This protein binds this small molecule.
Small molecule (SMILES): CC(=O)N[C@H]1[C@H](O[C@H]2[C@H](O)[C@@H](NC(C)=O)CO[C@@H]2CO)O[C@H](CO)[C@@H](O[C@@H]2O[C@H](CO[C@H]3O[C@H](CO)[C@@H](O)[C@H](O)[C@@H]3O)[C@@H](O)[C@H](O[C@H]3O[C@H](CO)[C@@H](O)[C@H](O)[C@@H]3O)[C@@H]2O)[C@@H]1O

Binding-site contacts:
Ligand atom O7 contacts residue ASN345 of chain 2.C at 4.1 Å.
Ligand atom C3 contacts residue ASN231 of chain 2.C at 3.8 Å.
Ligand atom O6 contacts residue GLY347 of chain 2.C at 3.8 Å.
Ligand atom C4 contacts residue VAL413 of chain 2.C at 4.1 Å (hydrophobic).
Ligand atom O6 contacts residue NAG1 of chain 2.J at 3.5 Å.
Ligand atom O4 contacts residue VAL413 of chain 2.C at 4.0 Å.
Ligand atom C1 contacts residue ASN231 of chain 2.C at 1.4 Å.
Ligand atom O5 contacts residue SER414 of chain 2.C at 4.1 Å.
Ligand atom C7 contacts residue ASN231 of chain 2.C at 3.8 Å.
Ligand atom C7 contacts residue ASN345 of chain 2.C at 3.9 Å.
Ligand atom O6 contacts residue LYS221 of chain 2.C at 4.0 Å.
Ligand atom C7 contacts residue PRO181 of chain 2.C at 4.1 Å (hydrophobic).
Ligand atom O3 contacts residue GLU180 of chain 2.C at 3.9 Å.
Ligand atom C2 contacts residue SER414 of chain 2.C at 3.4 Å.
Ligand atom C1 contacts residue GLU180 of chain 2.C at 3.5 Å.
Ligand atom C6 contacts residue GLY347 of chain 2.C at 4.0 Å.
Ligand atom C5 contacts residue ASN231 of chain 2.C at 3.6 Å.
Ligand atom O2 contacts residue LYS35 of chain 2.C at 3.2 Å (salt-bridge).
Ligand atom C8 contacts residue VAL223 of chain 2.C at 3.7 Å (hydrophobic).
Ligand atom O5 contacts residue NAG1 of chain 2.J at 3.2 Å.
Ligand atom C6 contacts residue GLU180 of chain 2.C at 3.5 Å.
Ligand atom C4 contacts residue GLU180 of chain 2.C at 4.0 Å.
Ligand atom C5 contacts residue NAG1 of chain 2.J at 3.8 Å.
Ligand atom C5 contacts residue VAL413 of chain 2.C at 3.3 Å (hydrophobic).
Ligand atom C5 contacts residue GLU180 of chain 2.C at 3.3 Å.
Ligand atom O7 contacts residue PRO181 of chain 2.C at 3.1 Å.
Ligand atom C5 contacts residue SER414 of chain 2.C at 4.1 Å.
Ligand atom C2 contacts residue ASN231 of chain 2.C at 2.5 Å.
Ligand atom C8 contacts residue ASN345 of chain 2.C at 3.2 Å.
Ligand atom N2 contacts residue ASN231 of chain 2.C at 2.9 Å (h-bond).
Ligand atom C1 contacts residue SER414 of chain 2.C at 3.1 Å.
Ligand atom C6 contacts residue VAL413 of chain 2.C at 3.8 Å (hydrophobic).
Ligand atom N2 contacts residue SER414 of chain 2.C at 3.3 Å (h-bond).
Ligand atom C3 contacts residue SER414 of chain 2.C at 3.5 Å.
Ligand atom O5 contacts residue ASN231 of chain 2.C at 2.3 Å (h-bond).
Ligand atom C6 contacts residue NAG1 of chain 2.J at 3.4 Å.
Ligand atom O4 contacts residue ILE406 of chain 2.C at 4.0 Å.
Ligand atom O5 contacts residue GLU180 of chain 2.C at 3.7 Å.
Ligand atom C1 contacts residue NAG1 of chain 2.J at 4.2 Å.
Ligand atom O6 contacts residue GLU180 of chain 2.C at 2.8 Å (salt-bridge).

Sequence of chain 2.C:
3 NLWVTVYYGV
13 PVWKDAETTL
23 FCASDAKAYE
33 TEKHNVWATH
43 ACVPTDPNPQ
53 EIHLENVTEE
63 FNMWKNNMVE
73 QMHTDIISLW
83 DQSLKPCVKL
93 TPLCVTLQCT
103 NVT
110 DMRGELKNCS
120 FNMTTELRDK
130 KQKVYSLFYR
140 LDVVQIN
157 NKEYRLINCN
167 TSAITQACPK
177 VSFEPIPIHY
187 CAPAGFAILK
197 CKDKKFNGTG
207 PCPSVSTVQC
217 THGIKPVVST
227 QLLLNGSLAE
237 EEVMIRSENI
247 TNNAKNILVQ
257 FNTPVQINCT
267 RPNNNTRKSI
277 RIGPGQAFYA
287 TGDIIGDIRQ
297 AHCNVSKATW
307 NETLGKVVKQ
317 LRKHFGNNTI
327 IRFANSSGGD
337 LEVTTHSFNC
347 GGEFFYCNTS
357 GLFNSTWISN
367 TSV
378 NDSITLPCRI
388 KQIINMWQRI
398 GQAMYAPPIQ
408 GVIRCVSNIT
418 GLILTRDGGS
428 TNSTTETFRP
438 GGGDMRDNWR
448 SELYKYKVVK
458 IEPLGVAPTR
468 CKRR